Sequence of chain 1.MB:
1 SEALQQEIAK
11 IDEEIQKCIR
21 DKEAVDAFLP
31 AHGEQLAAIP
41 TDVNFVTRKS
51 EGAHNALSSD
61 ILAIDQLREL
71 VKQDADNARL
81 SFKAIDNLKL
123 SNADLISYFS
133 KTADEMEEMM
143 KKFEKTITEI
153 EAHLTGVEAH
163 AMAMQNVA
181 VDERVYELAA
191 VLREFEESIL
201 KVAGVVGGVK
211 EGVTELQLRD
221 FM

This small molecule binds to this protein.
Small molecule (SMILES): CC[C@H](C)[C@H](N)C(=O)N[C@@H](CC(C)C)C(=O)N1CCC[C@H]1C(=O)N[C@@H](CCSC)C(=O)N[C@@H](Cc1ccc(O)cc1)C(=O)N[C@@H](CCCCN)C(=O)N[C@@H](CC(C)C)C(=O)N[C@@H](CO)C(=O)N1CCC[C@H]1C=O

Binding-site contacts:
Ligand atom CG2 contacts residue GLN1063 of chain 1.NA at 3.3 Å.
Ligand atom CD2 contacts residue PHE1125 of chain 1.NA at 4.2 Å (hydrophobic).
Ligand atom SD contacts residue ASN1072 of chain 1.NA at 3.7 Å.
Ligand atom OH contacts residue GLN1063 of chain 1.NA at 3.7 Å.
Ligand atom CE1 contacts residue THR1121 of chain 1.NA at 3.9 Å.
Ligand atom CD1 contacts residue ASN1072 of chain 1.NA at 4.0 Å.
Ligand atom CD1 contacts residue ASN1122 of chain 1.NA at 4.3 Å.
Ligand atom O contacts residue VAL1202 of chain 1.NA at 3.2 Å.
Ligand atom CD2 contacts residue THR1121 of chain 1.NA at 4.3 Å.
Ligand atom CA contacts residue HIS1126 of chain 1.NA at 4.3 Å.
Ligand atom CE2 contacts residue ASP182 of chain 1.MB at 4.2 Å.
Ligand atom CG contacts residue THR1121 of chain 1.NA at 3.3 Å.
Ligand atom CD2 contacts residue THR1121 of chain 1.NA at 4.0 Å.
Ligand atom C contacts residue VAL1202 of chain 1.NA at 4.2 Å (hydrophobic).
Ligand atom CE1 contacts residue ASP182 of chain 1.MB at 4.0 Å.
Ligand atom C contacts residue GLN1063 of chain 1.NA at 3.9 Å.
Ligand atom O contacts residue THR1121 of chain 1.NA at 4.0 Å.
Ligand atom CD1 contacts residue THR1121 of chain 1.NA at 3.0 Å.
Ligand atom CG contacts residue ASN1072 of chain 1.NA at 4.2 Å.
Ligand atom CD2 contacts residue GLN1063 of chain 1.NA at 3.6 Å.
Ligand atom CB contacts residue THR1121 of chain 1.NA at 3.3 Å.
Ligand atom OH contacts residue ASN1072 of chain 1.NA at 3.1 Å (h-bond).
Ligand atom O contacts residue GLN1063 of chain 1.NA at 2.9 Å (h-bond).
Ligand atom CZ contacts residue ASP182 of chain 1.MB at 3.4 Å.
Ligand atom CA contacts residue GLN1063 of chain 1.NA at 4.3 Å.
Ligand atom CD1 contacts residue PHE1125 of chain 1.NA at 3.6 Å (hydrophobic).
Ligand atom OH contacts residue HIS1068 of chain 1.NA at 3.8 Å.
Ligand atom CG contacts residue GLN1063 of chain 1.NA at 4.3 Å.
Ligand atom CE1 contacts residue ASN1072 of chain 1.NA at 3.3 Å.
Ligand atom CD2 contacts residue ALA1120 of chain 1.NA at 3.5 Å (hydrophobic).
Ligand atom CD2 contacts residue LEU1129 of chain 1.NA at 4.2 Å (hydrophobic).
Ligand atom CD2 contacts residue HIS1126 of chain 1.NA at 3.4 Å.
Ligand atom CG contacts residue HIS1126 of chain 1.NA at 4.3 Å.
Ligand atom O contacts residue HIS1126 of chain 1.NA at 3.3 Å (h-bond).
Ligand atom CE2 contacts residue GLN1063 of chain 1.NA at 3.3 Å.
Ligand atom CD1 contacts residue GLN1063 of chain 1.NA at 3.8 Å.
Ligand atom C contacts residue HIS1126 of chain 1.NA at 4.0 Å.
Ligand atom CZ contacts residue ASN1072 of chain 1.NA at 3.5 Å.
Ligand atom CZ contacts residue GLN1063 of chain 1.NA at 4.1 Å.
Ligand atom OH contacts residue ASP182 of chain 1.MB at 2.3 Å (salt-bridge).

Sequence of chain 1.NA:
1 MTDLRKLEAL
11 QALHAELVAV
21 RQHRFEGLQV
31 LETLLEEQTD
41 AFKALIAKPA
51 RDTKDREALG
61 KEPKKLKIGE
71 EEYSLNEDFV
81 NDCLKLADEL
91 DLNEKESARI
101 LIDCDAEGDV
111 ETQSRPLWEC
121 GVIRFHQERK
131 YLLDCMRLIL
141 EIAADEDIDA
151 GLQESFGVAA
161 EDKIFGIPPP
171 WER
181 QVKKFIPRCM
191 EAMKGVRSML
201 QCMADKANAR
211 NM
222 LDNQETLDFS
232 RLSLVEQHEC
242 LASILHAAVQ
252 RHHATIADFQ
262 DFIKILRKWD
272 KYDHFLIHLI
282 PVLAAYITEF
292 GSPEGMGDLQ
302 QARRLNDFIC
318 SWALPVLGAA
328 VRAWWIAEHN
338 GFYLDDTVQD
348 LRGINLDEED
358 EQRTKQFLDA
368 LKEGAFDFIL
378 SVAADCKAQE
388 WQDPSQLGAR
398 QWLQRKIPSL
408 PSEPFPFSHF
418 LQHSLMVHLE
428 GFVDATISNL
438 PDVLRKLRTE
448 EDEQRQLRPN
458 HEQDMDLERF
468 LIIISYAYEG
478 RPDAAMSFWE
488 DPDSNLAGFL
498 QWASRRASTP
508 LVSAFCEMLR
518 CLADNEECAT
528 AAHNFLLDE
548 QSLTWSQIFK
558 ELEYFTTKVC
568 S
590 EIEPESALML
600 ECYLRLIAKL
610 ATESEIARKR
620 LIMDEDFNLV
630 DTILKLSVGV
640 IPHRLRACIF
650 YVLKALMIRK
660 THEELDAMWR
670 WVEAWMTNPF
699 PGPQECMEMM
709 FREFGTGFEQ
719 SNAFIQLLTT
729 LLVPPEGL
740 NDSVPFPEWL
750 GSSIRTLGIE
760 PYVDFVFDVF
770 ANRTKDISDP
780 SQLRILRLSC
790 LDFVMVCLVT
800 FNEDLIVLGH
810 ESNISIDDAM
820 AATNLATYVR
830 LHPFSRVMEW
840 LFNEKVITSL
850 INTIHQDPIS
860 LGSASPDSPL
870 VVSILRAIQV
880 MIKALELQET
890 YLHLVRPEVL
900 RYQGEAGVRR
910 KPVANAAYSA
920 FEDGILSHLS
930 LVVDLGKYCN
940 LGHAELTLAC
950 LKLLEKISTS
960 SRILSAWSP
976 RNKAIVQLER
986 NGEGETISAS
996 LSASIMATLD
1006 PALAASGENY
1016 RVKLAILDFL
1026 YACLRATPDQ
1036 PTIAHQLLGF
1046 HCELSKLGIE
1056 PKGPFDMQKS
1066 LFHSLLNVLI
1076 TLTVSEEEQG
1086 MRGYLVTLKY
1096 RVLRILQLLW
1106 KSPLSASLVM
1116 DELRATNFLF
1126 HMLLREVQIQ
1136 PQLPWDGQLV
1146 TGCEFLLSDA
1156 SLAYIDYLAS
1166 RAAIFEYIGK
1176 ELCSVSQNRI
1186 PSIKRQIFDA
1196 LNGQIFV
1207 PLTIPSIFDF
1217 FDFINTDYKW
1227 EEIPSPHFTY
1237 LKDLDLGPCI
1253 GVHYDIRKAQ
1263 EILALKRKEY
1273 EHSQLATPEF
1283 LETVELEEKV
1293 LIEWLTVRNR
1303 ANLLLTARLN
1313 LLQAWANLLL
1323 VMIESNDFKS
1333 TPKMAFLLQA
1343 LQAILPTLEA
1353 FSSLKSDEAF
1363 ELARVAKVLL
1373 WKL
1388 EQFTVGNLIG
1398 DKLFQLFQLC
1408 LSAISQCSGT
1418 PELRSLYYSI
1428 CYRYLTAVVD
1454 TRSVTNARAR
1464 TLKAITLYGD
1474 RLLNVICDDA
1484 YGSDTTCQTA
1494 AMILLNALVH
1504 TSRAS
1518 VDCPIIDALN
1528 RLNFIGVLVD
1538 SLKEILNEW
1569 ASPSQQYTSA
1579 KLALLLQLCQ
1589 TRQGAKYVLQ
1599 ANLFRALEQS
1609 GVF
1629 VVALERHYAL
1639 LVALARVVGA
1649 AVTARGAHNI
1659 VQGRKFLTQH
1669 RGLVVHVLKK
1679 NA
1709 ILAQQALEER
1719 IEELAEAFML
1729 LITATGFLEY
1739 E